The small molecule below binds the protein below.
Small molecule (SMILES): CC(=O)N[C@@H]1[C@@H](O)[C@H](O)[C@@H](CO)O[C@H]1O

Sequence of chain 1.A:
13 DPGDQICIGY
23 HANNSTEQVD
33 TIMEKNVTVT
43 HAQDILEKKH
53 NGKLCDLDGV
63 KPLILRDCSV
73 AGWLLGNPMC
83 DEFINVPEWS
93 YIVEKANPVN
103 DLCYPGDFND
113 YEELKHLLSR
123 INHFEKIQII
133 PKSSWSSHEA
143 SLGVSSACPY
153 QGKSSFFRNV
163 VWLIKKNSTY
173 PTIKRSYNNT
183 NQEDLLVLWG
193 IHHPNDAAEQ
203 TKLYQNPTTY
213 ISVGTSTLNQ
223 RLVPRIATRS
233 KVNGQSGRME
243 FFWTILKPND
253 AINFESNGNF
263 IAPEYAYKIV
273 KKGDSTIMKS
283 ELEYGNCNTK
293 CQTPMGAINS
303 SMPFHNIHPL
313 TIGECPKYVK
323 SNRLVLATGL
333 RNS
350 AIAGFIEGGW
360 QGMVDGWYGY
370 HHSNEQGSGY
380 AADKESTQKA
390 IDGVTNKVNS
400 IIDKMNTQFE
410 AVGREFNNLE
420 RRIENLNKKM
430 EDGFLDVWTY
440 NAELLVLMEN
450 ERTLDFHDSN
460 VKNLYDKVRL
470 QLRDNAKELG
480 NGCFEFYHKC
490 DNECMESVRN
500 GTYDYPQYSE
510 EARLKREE

Sequence of chain 3.A:
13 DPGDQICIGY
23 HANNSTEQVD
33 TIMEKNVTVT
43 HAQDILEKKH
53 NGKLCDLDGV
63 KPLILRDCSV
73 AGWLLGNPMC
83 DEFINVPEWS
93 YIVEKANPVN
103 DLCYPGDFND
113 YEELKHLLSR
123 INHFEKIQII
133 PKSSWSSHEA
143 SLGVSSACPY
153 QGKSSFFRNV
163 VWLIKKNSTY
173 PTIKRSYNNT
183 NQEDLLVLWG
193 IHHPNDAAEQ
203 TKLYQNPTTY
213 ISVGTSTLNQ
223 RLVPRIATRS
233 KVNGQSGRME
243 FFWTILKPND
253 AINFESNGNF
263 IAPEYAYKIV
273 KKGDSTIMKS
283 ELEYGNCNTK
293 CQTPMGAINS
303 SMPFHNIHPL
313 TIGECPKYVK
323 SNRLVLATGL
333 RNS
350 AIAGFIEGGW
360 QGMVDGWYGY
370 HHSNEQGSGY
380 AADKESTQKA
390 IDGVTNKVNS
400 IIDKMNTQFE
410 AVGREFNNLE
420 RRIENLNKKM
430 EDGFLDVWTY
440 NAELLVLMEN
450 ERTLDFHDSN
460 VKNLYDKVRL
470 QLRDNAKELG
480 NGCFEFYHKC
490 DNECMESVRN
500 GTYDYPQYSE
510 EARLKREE

Binding-site contacts:
Ligand atom C4 contacts residue ASN180 of chain 1.A at 4.2 Å.
Ligand atom C3 contacts residue ASN180 of chain 1.A at 3.8 Å.
Ligand atom C1 contacts residue ASN251 of chain 1.A at 3.8 Å.
Ligand atom C3 contacts residue ASN251 of chain 1.A at 4.0 Å.
Ligand atom O7 contacts residue ASN180 of chain 1.A at 3.9 Å.
Ligand atom N2 contacts residue ASN180 of chain 1.A at 3.1 Å (h-bond).
Ligand atom C8 contacts residue ASN251 of chain 1.A at 4.3 Å.
Ligand atom C2 contacts residue ASN180 of chain 1.A at 2.5 Å.
Ligand atom C8 contacts residue ALA253 of chain 1.A at 4.1 Å (hydrophobic).
Ligand atom C5 contacts residue SO41 of chain 1.M at 4.1 Å.
Ligand atom C8 contacts residue ASP252 of chain 1.A at 4.1 Å.
Ligand atom C8 contacts residue SER232 of chain 3.A at 3.7 Å.
Ligand atom C6 contacts residue SO41 of chain 1.M at 3.5 Å.
Ligand atom O4 contacts residue ASN251 of chain 1.A at 4.0 Å.
Ligand atom C7 contacts residue ALA253 of chain 1.A at 4.3 Å (hydrophobic).
Ligand atom N2 contacts residue ASN251 of chain 1.A at 3.2 Å (h-bond).
Ligand atom O6 contacts residue SO41 of chain 1.M at 4.0 Å.
Ligand atom C4 contacts residue ASN251 of chain 1.A at 4.2 Å.
Ligand atom C2 contacts residue ASN251 of chain 1.A at 3.9 Å.
Ligand atom O5 contacts residue ASN180 of chain 1.A at 2.3 Å (h-bond).
Ligand atom C6 contacts residue ASN251 of chain 1.A at 4.3 Å.
Ligand atom C7 contacts residue ASN251 of chain 1.A at 4.2 Å.
Ligand atom O3 contacts residue SO41 of chain 1.M at 4.0 Å.
Ligand atom C7 contacts residue ASN180 of chain 1.A at 3.8 Å.
Ligand atom C5 contacts residue ASN251 of chain 1.A at 3.7 Å.
Ligand atom C5 contacts residue ASN180 of chain 1.A at 3.6 Å.
Ligand atom C3 contacts residue SO41 of chain 1.M at 4.3 Å.
Ligand atom C1 contacts residue ASN180 of chain 1.A at 1.4 Å.
Ligand atom O4 contacts residue SO41 of chain 1.M at 2.5 Å (h-bond).
Ligand atom C4 contacts residue SO41 of chain 1.M at 3.5 Å.